This small molecule binds to this protein.
Small molecule (SMILES): OC[C@@H]1O[C@@](CO)(O[C@@H]2O[C@H](CO)C(O)[C@@H](O)[C@@H]2O)[C@@H](O)[C@H]1O

Binding-site contacts:
Ligand atom C5 contacts residue SER300 of chain 1.A at 4.4 Å.
Ligand atom O3 contacts residue GLU296 of chain 1.A at 3.0 Å (salt-bridge).
Ligand atom O4 contacts residue GLU296 of chain 1.A at 3.0 Å (salt-bridge).
Ligand atom O4 contacts residue GLU297 of chain 1.A at 4.1 Å.
Ligand atom O6 contacts residue HIS277 of chain 1.C at 4.2 Å.
Ligand atom C3 contacts residue GLU296 of chain 1.A at 3.5 Å.
Ligand atom O6 contacts residue ARG245 of chain 1.A at 3.9 Å.
Ligand atom O6 contacts residue ARG245 of chain 1.A at 3.7 Å.
Ligand atom C3 contacts residue GLU297 of chain 1.A at 3.9 Å.
Ligand atom O4 contacts residue SER300 of chain 1.A at 3.2 Å.
Ligand atom C6 contacts residue ARG245 of chain 1.A at 3.2 Å.
Ligand atom C6 contacts residue SER300 of chain 1.A at 4.0 Å.
Ligand atom O6 contacts residue SER300 of chain 1.A at 4.4 Å.
Ligand atom C4 contacts residue SER300 of chain 1.A at 4.5 Å.
Ligand atom O3 contacts residue GLU297 of chain 1.A at 2.8 Å.
Ligand atom O4 contacts residue LYS238 of chain 1.A at 3.7 Å.
Ligand atom O2 contacts residue GLU297 of chain 1.A at 4.1 Å.
Ligand atom C5 contacts residue GLU296 of chain 1.A at 4.2 Å.
Ligand atom O4 contacts residue HIS277 of chain 1.C at 4.5 Å.
Ligand atom C6 contacts residue GLU296 of chain 1.A at 4.2 Å.
Ligand atom C6 contacts residue LEU241 of chain 1.A at 4.4 Å (hydrophobic).
Ligand atom C5 contacts residue ARG245 of chain 1.A at 4.0 Å.
Ligand atom C4 contacts residue GLU296 of chain 1.A at 3.2 Å.
Ligand atom C6 contacts residue HIS277 of chain 1.C at 3.7 Å.
Ligand atom O6 contacts residue LEU241 of chain 1.A at 3.9 Å.
Ligand atom C2 contacts residue GLU297 of chain 1.A at 4.4 Å.

Sequence of chain 1.C:
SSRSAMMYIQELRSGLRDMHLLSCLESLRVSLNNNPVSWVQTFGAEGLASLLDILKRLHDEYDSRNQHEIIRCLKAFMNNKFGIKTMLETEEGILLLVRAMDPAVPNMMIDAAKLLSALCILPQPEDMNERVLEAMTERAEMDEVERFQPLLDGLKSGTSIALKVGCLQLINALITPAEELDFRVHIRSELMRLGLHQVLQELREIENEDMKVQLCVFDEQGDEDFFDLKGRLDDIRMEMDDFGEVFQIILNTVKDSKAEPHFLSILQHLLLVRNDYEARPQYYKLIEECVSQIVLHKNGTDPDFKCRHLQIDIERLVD

Sequence of chain 1.A:
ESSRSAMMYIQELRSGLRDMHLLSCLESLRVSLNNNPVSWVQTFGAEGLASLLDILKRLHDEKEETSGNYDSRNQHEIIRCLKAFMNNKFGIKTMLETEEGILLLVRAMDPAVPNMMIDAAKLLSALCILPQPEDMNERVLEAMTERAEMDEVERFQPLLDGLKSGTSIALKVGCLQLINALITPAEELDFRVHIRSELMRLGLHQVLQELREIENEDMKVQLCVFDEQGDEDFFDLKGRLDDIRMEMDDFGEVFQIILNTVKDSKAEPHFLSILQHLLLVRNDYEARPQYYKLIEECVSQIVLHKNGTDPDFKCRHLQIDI